This small molecule binds to this protein.
Small molecule (SMILES): CC(=O)N[C@@H]1[C@@H](O)[C@H](O)[C@@H](CO)O[C@H]1O

Sequence of chain 1.B:
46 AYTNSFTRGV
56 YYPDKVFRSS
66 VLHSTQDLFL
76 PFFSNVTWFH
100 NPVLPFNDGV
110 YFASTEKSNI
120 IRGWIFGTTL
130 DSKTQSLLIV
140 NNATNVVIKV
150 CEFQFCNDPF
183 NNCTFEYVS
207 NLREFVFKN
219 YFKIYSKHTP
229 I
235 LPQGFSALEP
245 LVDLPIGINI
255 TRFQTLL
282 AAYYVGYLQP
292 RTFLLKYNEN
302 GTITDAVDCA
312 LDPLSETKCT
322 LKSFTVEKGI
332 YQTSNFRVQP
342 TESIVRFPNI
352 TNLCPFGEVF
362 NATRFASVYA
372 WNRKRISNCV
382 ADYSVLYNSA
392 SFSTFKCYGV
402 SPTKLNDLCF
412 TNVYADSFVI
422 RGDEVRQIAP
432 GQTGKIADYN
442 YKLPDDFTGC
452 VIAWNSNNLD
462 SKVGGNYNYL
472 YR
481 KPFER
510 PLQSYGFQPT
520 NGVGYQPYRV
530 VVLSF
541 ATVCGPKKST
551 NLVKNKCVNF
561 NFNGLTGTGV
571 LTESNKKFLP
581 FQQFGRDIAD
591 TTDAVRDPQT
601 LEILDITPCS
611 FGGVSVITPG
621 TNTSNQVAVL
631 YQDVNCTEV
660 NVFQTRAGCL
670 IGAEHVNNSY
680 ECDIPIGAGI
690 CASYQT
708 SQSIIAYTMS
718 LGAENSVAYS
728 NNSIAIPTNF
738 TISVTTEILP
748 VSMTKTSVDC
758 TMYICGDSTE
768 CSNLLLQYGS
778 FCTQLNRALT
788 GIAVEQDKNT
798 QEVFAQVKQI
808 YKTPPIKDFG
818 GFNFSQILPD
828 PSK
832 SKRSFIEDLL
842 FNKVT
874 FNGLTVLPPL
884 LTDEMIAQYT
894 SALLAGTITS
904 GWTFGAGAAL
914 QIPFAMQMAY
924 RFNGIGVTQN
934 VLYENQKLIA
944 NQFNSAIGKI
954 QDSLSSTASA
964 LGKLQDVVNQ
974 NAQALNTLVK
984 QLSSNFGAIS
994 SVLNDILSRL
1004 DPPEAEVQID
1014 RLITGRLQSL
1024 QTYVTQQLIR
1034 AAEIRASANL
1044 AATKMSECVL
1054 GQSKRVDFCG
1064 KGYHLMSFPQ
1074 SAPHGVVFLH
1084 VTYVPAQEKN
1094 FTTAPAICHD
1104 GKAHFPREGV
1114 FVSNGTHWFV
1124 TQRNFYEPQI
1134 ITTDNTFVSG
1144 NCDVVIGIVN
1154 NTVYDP

Binding-site contacts:
Ligand atom O3 contacts residue LEU941 of chain 1.B at 4.5 Å.
Ligand atom C8 contacts residue ASN736 of chain 1.B at 3.9 Å.
Ligand atom C3 contacts residue ASN736 of chain 1.B at 3.8 Å.
Ligand atom C8 contacts residue ASN938 of chain 1.B at 3.9 Å.
Ligand atom O5 contacts residue ASN736 of chain 1.B at 2.4 Å (h-bond).
Ligand atom O7 contacts residue ASN736 of chain 1.B at 3.2 Å (h-bond).
Ligand atom C7 contacts residue ASN736 of chain 1.B at 3.3 Å.
Ligand atom N2 contacts residue ASN736 of chain 1.B at 2.9 Å (h-bond).
Ligand atom O7 contacts residue THR735 of chain 1.B at 4.2 Å.
Ligand atom C8 contacts residue PHE1128 of chain 1.B at 4.3 Å (hydrophobic).
Ligand atom C5 contacts residue LEU941 of chain 1.B at 4.5 Å (hydrophobic).
Ligand atom C1 contacts residue LEU941 of chain 1.B at 4.4 Å (hydrophobic).
Ligand atom C2 contacts residue ASN736 of chain 1.B at 2.5 Å.
Ligand atom C8 contacts residue THR735 of chain 1.B at 4.0 Å.
Ligand atom C1 contacts residue ASN736 of chain 1.B at 1.5 Å.
Ligand atom C7 contacts residue THR735 of chain 1.B at 4.4 Å.
Ligand atom N2 contacts residue LEU941 of chain 1.B at 3.7 Å.
Ligand atom O5 contacts residue GLN1090 of chain 1.B at 4.4 Å.
Ligand atom C2 contacts residue LEU941 of chain 1.B at 4.2 Å (hydrophobic).
Ligand atom C5 contacts residue ASN736 of chain 1.B at 3.7 Å.
Ligand atom C3 contacts residue LEU941 of chain 1.B at 3.9 Å (hydrophobic).
Ligand atom O4 contacts residue LEU941 of chain 1.B at 4.3 Å.
Ligand atom C4 contacts residue ASN736 of chain 1.B at 4.3 Å.